Sequence of chain 1.A:
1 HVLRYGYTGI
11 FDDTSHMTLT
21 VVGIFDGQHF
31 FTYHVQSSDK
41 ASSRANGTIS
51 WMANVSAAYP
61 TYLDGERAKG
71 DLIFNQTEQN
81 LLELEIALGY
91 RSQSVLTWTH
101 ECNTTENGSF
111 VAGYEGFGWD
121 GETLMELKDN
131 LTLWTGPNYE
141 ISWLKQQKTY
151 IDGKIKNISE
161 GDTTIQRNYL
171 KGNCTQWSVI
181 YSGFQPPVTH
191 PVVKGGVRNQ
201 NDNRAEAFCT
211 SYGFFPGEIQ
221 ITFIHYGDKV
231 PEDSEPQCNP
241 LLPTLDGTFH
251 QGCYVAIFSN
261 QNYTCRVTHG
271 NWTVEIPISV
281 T

Sequence of chain 1.H:
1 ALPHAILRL

This protein binds this small molecule.
Small molecule (SMILES): CC(=O)N[C@@H]1[C@@H](O)[C@H](O)[C@@H](CO)O[C@H]1O

Binding-site contacts:
Ligand atom C7 contacts residue ASN173 of chain 1.A at 3.7 Å.
Ligand atom C5 contacts residue ASN173 of chain 1.A at 3.5 Å.
Ligand atom O7 contacts residue HIS4 of chain 1.H at 4.4 Å.
Ligand atom C3 contacts residue HIS4 of chain 1.H at 3.9 Å.
Ligand atom C2 contacts residue ASN173 of chain 1.A at 3.8 Å.
Ligand atom N2 contacts residue ASN173 of chain 1.A at 3.6 Å (h-bond).
Ligand atom O5 contacts residue HIS4 of chain 1.H at 3.8 Å.
Ligand atom C5 contacts residue HIS4 of chain 1.H at 4.3 Å.
Ligand atom O5 contacts residue ASN173 of chain 1.A at 2.8 Å (h-bond).
Ligand atom C2 contacts residue HIS4 of chain 1.H at 3.6 Å.
Ligand atom C8 contacts residue ASN173 of chain 1.A at 2.8 Å.
Ligand atom C1 contacts residue ASN173 of chain 1.A at 2.4 Å.
Ligand atom C6 contacts residue ASN173 of chain 1.A at 4.4 Å.
Ligand atom C4 contacts residue HIS4 of chain 1.H at 3.7 Å.
Ligand atom O3 contacts residue HIS4 of chain 1.H at 3.8 Å.
Ligand atom O1 contacts residue HIS4 of chain 1.H at 4.0 Å.
Ligand atom O1 contacts residue ASN173 of chain 1.A at 2.5 Å.
Ligand atom C1 contacts residue HIS4 of chain 1.H at 4.1 Å.